Sequence of chain 2.B:
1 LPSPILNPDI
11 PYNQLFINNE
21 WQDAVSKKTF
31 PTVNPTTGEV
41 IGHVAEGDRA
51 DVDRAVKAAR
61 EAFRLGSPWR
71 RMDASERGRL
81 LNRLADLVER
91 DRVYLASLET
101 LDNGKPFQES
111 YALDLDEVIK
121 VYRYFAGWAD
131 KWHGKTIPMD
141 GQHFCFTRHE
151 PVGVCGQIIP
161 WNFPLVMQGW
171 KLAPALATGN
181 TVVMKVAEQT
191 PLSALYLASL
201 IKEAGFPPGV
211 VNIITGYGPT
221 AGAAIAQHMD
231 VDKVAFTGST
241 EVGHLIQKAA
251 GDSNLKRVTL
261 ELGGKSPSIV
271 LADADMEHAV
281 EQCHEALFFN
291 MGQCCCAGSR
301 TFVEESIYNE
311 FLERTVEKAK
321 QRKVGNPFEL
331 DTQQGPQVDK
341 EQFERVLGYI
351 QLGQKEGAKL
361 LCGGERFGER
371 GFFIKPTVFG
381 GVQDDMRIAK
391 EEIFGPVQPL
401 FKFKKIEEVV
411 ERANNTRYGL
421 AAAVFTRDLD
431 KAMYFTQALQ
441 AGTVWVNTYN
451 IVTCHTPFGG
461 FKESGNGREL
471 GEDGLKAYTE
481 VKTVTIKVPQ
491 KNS

The small molecule below binds the protein below.
Small molecule (SMILES): COc1ccccc1-c1c[n+](-c2ccc(-c3ccccc3)cc2)c2n1CCCCN2

Binding-site contacts:
Ligand atom C20 contacts residue GLN282 of chain 2.B at 3.6 Å.
Ligand atom O29 contacts residue PHE289 of chain 2.B at 4.0 Å.
Ligand atom C13 contacts residue LEU113 of chain 2.B at 3.4 Å (hydrophobic).
Ligand atom C28 contacts residue ASN450 of chain 2.B at 3.7 Å.
Ligand atom C1 contacts residue PHE289 of chain 2.B at 3.5 Å (hydrophobic).
Ligand atom C3 contacts residue LEU113 of chain 2.B at 3.9 Å (hydrophobic).
Ligand atom N2 contacts residue ASN450 of chain 2.B at 3.6 Å.
Ligand atom C14 contacts residue GLU285 of chain 2.B at 3.8 Å.
Ligand atom C30 contacts residue GLU117 of chain 2.B at 3.9 Å.
Ligand atom C19 contacts residue GLN282 of chain 2.B at 3.7 Å.
Ligand atom N2 contacts residue LEU113 of chain 2.B at 3.8 Å.
Ligand atom C19 contacts residue GLU285 of chain 2.B at 3.6 Å.
Ligand atom C10 contacts residue PHE163 of chain 2.B at 3.6 Å (hydrophobic).
Ligand atom C15 contacts residue GLU285 of chain 2.B at 3.8 Å.
Ligand atom C5 contacts residue PHE289 of chain 2.B at 4.0 Å (hydrophobic).
Ligand atom C17 contacts residue ILE451 of chain 2.B at 4.0 Å (hydrophobic).
Ligand atom C21 contacts residue GLU281 of chain 2.B at 3.9 Å.
Ligand atom C26 contacts residue GLU117 of chain 2.B at 3.4 Å.
Ligand atom C20 contacts residue GLU281 of chain 2.B at 3.8 Å.
Ligand atom C9 contacts residue PHE163 of chain 2.B at 3.7 Å (hydrophobic).
Ligand atom C3 contacts residue ASN450 of chain 2.B at 3.5 Å.
Ligand atom C6 contacts residue ASN450 of chain 2.B at 3.8 Å.
Ligand atom C30 contacts residue ASP114 of chain 2.B at 4.0 Å.
Ligand atom C12 contacts residue LEU113 of chain 2.B at 3.9 Å (hydrophobic).
Ligand atom N4 contacts residue ASN450 of chain 2.B at 3.2 Å (h-bond).
Ligand atom C18 contacts residue GLU285 of chain 2.B at 3.4 Å.
Ligand atom C23 contacts residue GLU285 of chain 2.B at 3.8 Å.
Ligand atom C5 contacts residue ASN450 of chain 2.B at 3.2 Å.
Ligand atom C7 contacts residue ASN450 of chain 2.B at 3.5 Å.
Ligand atom C28 contacts residue VAL452 of chain 2.B at 3.3 Å (hydrophobic).
Ligand atom C8 contacts residue CYS294 of chain 2.B at 3.8 Å (hydrophobic).
Ligand atom C30 contacts residue LEU113 of chain 2.B at 4.0 Å (hydrophobic).
Ligand atom C17 contacts residue TYR449 of chain 2.B at 3.8 Å (hydrophobic).
Ligand atom C27 contacts residue VAL452 of chain 2.B at 3.2 Å (hydrophobic).
Ligand atom C28 contacts residue GLU117 of chain 2.B at 3.9 Å.
Ligand atom C1 contacts residue ASN450 of chain 2.B at 3.5 Å.
Ligand atom C6 contacts residue PHE289 of chain 2.B at 3.8 Å (hydrophobic).
Ligand atom C27 contacts residue GLU117 of chain 2.B at 3.8 Å.
Ligand atom C13 contacts residue PHE289 of chain 2.B at 3.8 Å (hydrophobic).
Ligand atom C20 contacts residue GLU285 of chain 2.B at 4.0 Å.